The small molecule below binds the protein below.
Small molecule (SMILES): CC(=O)N[C@@H]1[C@@H](O)[C@H](O)[C@@H](CO)O[C@H]1O

Sequence of chain 1.C:
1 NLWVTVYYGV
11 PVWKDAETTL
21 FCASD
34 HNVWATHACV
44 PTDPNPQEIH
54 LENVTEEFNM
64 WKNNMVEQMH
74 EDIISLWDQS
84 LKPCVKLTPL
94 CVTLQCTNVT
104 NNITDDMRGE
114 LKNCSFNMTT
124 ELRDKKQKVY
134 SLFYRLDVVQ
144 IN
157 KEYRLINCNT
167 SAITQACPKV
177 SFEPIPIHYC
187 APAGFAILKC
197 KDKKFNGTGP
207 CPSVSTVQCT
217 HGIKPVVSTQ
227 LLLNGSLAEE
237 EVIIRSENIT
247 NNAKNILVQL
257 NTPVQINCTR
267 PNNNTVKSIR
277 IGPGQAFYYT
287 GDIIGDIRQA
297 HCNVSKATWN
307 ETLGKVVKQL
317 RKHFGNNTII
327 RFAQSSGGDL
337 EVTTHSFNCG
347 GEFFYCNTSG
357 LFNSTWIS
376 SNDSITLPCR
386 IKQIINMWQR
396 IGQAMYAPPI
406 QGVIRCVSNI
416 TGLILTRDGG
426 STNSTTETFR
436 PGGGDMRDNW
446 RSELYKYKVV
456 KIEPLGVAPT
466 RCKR

Binding-site contacts:
Ligand atom C7 contacts residue ASN359 of chain 1.C at 3.7 Å.
Ligand atom O5 contacts residue ASN359 of chain 1.C at 2.5 Å (h-bond).
Ligand atom O7 contacts residue NAG2 of chain 1.CA at 3.5 Å.
Ligand atom O7 contacts residue ASN359 of chain 1.C at 4.0 Å.
Ligand atom C5 contacts residue ASN359 of chain 1.C at 3.8 Å.
Ligand atom C2 contacts residue ASN359 of chain 1.C at 2.6 Å.
Ligand atom C7 contacts residue NAG2 of chain 1.CA at 3.9 Å.
Ligand atom O3 contacts residue NAG2 of chain 1.CA at 4.2 Å.
Ligand atom C3 contacts residue ASN359 of chain 1.C at 3.9 Å.
Ligand atom C4 contacts residue ASN359 of chain 1.C at 4.4 Å.
Ligand atom C1 contacts residue ASN359 of chain 1.C at 1.5 Å.
Ligand atom C8 contacts residue NAG2 of chain 1.CA at 3.3 Å.
Ligand atom C8 contacts residue GLN330 of chain 1.C at 3.6 Å.
Ligand atom N2 contacts residue ASN359 of chain 1.C at 3.0 Å (h-bond).